This small molecule binds to this protein.
Small molecule (SMILES): C[C@H](CO)OC[C@@H](C)OC[C@@H](C)OC[C@@H](C)OC[C@@H](C)OC[C@H](C)OC[C@@H](C)O

Binding-site contacts:
Ligand atom O2 contacts residue ASN242 of chain 1.B at 4.2 Å.
Ligand atom C16 contacts residue THR246 of chain 1.B at 3.2 Å.
Ligand atom C5 contacts residue SER197 of chain 1.B at 3.7 Å.
Ligand atom O2 contacts residue SER197 of chain 1.B at 4.4 Å.
Ligand atom O7 contacts residue SER197 of chain 1.B at 4.1 Å.
Ligand atom C16 contacts residue ALA245 of chain 1.B at 3.0 Å (hydrophobic).
Ligand atom C5 contacts residue THR246 of chain 1.B at 3.8 Å.
Ligand atom C14 contacts residue PHE249 of chain 1.B at 4.3 Å (hydrophobic).
Ligand atom C15 contacts residue SER197 of chain 1.B at 3.8 Å.
Ligand atom C13 contacts residue PHE249 of chain 1.B at 3.9 Å (hydrophobic).
Ligand atom C5 contacts residue ALA245 of chain 1.B at 4.3 Å (hydrophobic).
Ligand atom C16 contacts residue ASN242 of chain 1.B at 3.7 Å.
Ligand atom C14 contacts residue ALA245 of chain 1.B at 4.5 Å (hydrophobic).
Ligand atom O7 contacts residue PHE249 of chain 1.B at 4.4 Å.
Ligand atom C18 contacts residue PHE249 of chain 1.B at 4.1 Å (hydrophobic).
Ligand atom C12 contacts residue PHE249 of chain 1.B at 4.5 Å (hydrophobic).

Sequence of chain 1.B:
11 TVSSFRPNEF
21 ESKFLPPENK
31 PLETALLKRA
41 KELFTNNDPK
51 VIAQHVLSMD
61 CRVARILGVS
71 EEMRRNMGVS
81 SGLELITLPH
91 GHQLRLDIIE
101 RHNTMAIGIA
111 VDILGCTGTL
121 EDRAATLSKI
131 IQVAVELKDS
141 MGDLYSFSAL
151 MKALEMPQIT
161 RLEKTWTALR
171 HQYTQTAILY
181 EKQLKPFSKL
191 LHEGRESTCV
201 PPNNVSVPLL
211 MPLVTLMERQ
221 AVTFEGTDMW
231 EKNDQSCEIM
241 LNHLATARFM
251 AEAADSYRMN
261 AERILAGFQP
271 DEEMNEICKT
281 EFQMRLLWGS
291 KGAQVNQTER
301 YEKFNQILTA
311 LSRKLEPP